This protein binds this small molecule.
Small molecule (SMILES): CC(=O)N[C@@H]1[C@@H](O)[C@H](O)[C@@H](CO)O[C@H]1O

Sequence of chain 1.B:
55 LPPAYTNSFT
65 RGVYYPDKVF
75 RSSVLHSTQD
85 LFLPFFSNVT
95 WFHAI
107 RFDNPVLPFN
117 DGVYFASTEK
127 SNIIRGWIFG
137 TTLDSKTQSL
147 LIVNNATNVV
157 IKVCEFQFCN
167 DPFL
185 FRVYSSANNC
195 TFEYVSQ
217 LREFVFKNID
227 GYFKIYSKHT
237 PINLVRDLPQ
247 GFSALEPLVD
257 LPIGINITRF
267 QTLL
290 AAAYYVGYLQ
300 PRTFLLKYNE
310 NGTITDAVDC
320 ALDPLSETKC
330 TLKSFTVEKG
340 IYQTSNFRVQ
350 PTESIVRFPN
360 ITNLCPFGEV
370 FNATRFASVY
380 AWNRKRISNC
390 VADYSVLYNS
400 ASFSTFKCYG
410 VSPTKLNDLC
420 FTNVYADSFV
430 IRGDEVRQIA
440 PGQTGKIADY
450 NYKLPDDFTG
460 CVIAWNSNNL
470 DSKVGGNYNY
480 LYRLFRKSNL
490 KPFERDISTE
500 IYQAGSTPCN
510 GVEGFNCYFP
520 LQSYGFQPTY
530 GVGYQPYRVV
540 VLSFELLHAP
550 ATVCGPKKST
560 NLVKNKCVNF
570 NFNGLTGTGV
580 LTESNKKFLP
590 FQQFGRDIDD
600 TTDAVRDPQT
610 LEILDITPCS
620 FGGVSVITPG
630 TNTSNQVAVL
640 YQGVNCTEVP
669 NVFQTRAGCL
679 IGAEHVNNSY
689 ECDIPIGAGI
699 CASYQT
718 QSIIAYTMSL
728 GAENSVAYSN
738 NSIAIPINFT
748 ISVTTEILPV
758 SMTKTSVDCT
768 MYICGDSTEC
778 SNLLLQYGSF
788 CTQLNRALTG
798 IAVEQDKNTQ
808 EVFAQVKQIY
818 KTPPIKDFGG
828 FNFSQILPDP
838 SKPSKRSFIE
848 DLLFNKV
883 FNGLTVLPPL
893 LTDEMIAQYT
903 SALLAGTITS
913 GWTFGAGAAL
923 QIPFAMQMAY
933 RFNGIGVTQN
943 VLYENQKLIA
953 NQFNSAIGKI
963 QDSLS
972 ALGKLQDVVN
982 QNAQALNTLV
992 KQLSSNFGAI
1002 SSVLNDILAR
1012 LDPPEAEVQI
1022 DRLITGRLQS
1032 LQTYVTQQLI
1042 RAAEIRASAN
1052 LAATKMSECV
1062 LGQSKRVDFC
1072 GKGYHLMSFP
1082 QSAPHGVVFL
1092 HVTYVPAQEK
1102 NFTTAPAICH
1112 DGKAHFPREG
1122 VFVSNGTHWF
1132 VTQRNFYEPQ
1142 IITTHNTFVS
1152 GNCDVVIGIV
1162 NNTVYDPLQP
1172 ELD

Binding-site contacts:
Ligand atom C1 contacts residue THR646 of chain 1.B at 4.1 Å.
Ligand atom C5 contacts residue THR646 of chain 1.B at 4.4 Å.
Ligand atom C2 contacts residue ASN644 of chain 1.B at 2.4 Å.
Ligand atom C8 contacts residue GLN672 of chain 1.B at 3.7 Å.
Ligand atom O7 contacts residue ASN644 of chain 1.B at 3.0 Å (h-bond).
Ligand atom O5 contacts residue ASN644 of chain 1.B at 2.4 Å (h-bond).
Ligand atom C1 contacts residue ASN644 of chain 1.B at 1.4 Å.
Ligand atom C4 contacts residue ASN644 of chain 1.B at 4.2 Å.
Ligand atom C8 contacts residue ASN644 of chain 1.B at 4.1 Å.
Ligand atom C5 contacts residue ASN644 of chain 1.B at 3.7 Å.
Ligand atom O5 contacts residue THR646 of chain 1.B at 3.9 Å.
Ligand atom N2 contacts residue ASN644 of chain 1.B at 2.9 Å (h-bond).
Ligand atom C7 contacts residue ASN644 of chain 1.B at 3.2 Å.
Ligand atom C3 contacts residue ASN644 of chain 1.B at 3.8 Å.